Binding-site contacts:
Ligand atom O3 contacts residue TRP100 of chain 1.B at 3.5 Å.
Ligand atom N2 contacts residue TRP86 of chain 1.B at 3.7 Å.
Ligand atom O1 contacts residue SER79 of chain 1.B at 3.5 Å.
Ligand atom C9 contacts residue PRO52 of chain 1.B at 4.1 Å (hydrophobic).
Ligand atom C5 contacts residue ASN51 of chain 1.B at 4.0 Å.
Ligand atom C2 contacts residue TRP86 of chain 1.B at 3.7 Å (hydrophobic).
Ligand atom C5 contacts residue TRP100 of chain 1.B at 3.4 Å (hydrophobic).
Ligand atom C1 contacts residue TRP86 of chain 1.B at 3.6 Å (hydrophobic).
Ligand atom O2 contacts residue PRO52 of chain 1.B at 3.6 Å.
Ligand atom C1 contacts residue TRP80 of chain 1.B at 3.4 Å (hydrophobic).
Ligand atom C3 contacts residue TRP80 of chain 1.B at 3.5 Å (hydrophobic).
Ligand atom N1 contacts residue TRP80 of chain 1.B at 3.5 Å.
Ligand atom O3 contacts residue TRP80 of chain 1.B at 4.2 Å.
Ligand atom C4 contacts residue TRP80 of chain 1.B at 3.8 Å (hydrophobic).
Ligand atom C1 contacts residue PHE78 of chain 1.B at 3.9 Å (hydrophobic).
Ligand atom C10 contacts residue PRO52 of chain 1.B at 3.5 Å (hydrophobic).
Ligand atom C2 contacts residue TRP100 of chain 1.B at 3.5 Å (hydrophobic).
Ligand atom C6 contacts residue TRP100 of chain 1.B at 3.8 Å (hydrophobic).
Ligand atom N1 contacts residue PHE78 of chain 1.B at 3.0 Å (h-bond).
Ligand atom C2 contacts residue TRP80 of chain 1.B at 3.5 Å (hydrophobic).
Ligand atom N1 contacts residue TRP86 of chain 1.B at 3.8 Å.
Ligand atom C4 contacts residue TRP86 of chain 1.B at 4.1 Å (hydrophobic).
Ligand atom N1 contacts residue SER79 of chain 1.B at 4.1 Å.
Ligand atom O2 contacts residue PHE78 of chain 1.B at 4.0 Å.
Ligand atom O1 contacts residue TYR102 of chain 1.B at 2.8 Å (h-bond).
Ligand atom O1 contacts residue PHE78 of chain 1.B at 4.0 Å.
Ligand atom C9 contacts residue TRP86 of chain 1.B at 3.9 Å (hydrophobic).
Ligand atom O2 contacts residue ASN51 of chain 1.B at 3.6 Å.
Ligand atom C3 contacts residue TRP100 of chain 1.B at 3.6 Å (hydrophobic).
Ligand atom C1 contacts residue SER79 of chain 1.B at 4.1 Å.
Ligand atom N2 contacts residue TRP100 of chain 1.B at 3.1 Å (h-bond).
Ligand atom C4 contacts residue PHE78 of chain 1.B at 3.9 Å (hydrophobic).
Ligand atom O3 contacts residue ASN51 of chain 1.B at 3.0 Å (h-bond).
Ligand atom C1 contacts residue TYR102 of chain 1.B at 3.5 Å (hydrophobic).
Ligand atom C11 contacts residue PRO52 of chain 1.B at 4.0 Å (hydrophobic).
Ligand atom C6 contacts residue TRP86 of chain 1.B at 3.7 Å (hydrophobic).
Ligand atom C3 contacts residue TRP86 of chain 1.B at 4.2 Å (hydrophobic).
Ligand atom O1 contacts residue TRP86 of chain 1.B at 3.6 Å.
Ligand atom C2 contacts residue TYR102 of chain 1.B at 3.6 Å (hydrophobic).
Ligand atom O1 contacts residue TRP80 of chain 1.B at 2.9 Å (h-bond).

A protein and the small-molecule ligand that binds it are described below.
Small molecule (SMILES): O=C1C[C@H](NC(=O)CCc2ccccc2)C(=O)N1

Sequence of chain 1.B:
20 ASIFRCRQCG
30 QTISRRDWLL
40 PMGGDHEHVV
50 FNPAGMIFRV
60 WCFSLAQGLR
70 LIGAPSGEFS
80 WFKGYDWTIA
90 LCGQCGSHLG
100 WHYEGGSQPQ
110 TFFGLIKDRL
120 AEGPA